A protein and the small-molecule ligand that binds it are described below.
Small molecule (SMILES): CC(C)(CC(=O)O)CC(=O)N1Cc2nc[nH]c2C[C@@H]1c1nc(-c2ccncc2)no1

Sequence of chain 1.A:
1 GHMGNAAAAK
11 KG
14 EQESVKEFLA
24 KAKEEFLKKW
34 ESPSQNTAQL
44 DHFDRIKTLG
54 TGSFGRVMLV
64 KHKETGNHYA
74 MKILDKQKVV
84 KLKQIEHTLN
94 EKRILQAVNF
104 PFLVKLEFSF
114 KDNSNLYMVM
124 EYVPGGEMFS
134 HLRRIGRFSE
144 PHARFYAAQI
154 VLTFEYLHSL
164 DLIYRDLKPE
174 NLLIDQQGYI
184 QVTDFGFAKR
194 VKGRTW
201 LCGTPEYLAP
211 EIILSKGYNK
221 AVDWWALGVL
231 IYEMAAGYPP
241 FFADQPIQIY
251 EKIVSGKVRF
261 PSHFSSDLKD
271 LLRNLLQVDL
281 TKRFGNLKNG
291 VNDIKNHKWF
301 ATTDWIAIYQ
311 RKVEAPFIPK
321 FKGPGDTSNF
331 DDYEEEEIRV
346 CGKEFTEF

Binding-site contacts:
Ligand atom N2 contacts residue ARG14 of chain 1.B at 3.5 Å (salt-bridge).
Ligand atom N4 contacts residue TYR125 of chain 1.A at 3.7 Å.
Ligand atom N4 contacts residue GLU124 of chain 1.A at 3.8 Å.
Ligand atom C16 contacts residue LEU176 of chain 1.A at 3.7 Å (hydrophobic).
Ligand atom C18 contacts residue LEU176 of chain 1.A at 3.6 Å (hydrophobic).
Ligand atom N4 contacts residue ALA73 of chain 1.A at 3.7 Å.
Ligand atom N1 contacts residue ASP187 of chain 1.A at 2.6 Å (salt-bridge).
Ligand atom O2 contacts residue THR54 of chain 1.A at 3.8 Å.
Ligand atom C17 contacts residue PHE330 of chain 1.A at 3.6 Å (hydrophobic).
Ligand atom C15 contacts residue LEU176 of chain 1.A at 3.7 Å (hydrophobic).
Ligand atom C9 contacts residue ASN174 of chain 1.A at 3.1 Å.
Ligand atom C contacts residue THR54 of chain 1.A at 3.9 Å.
Ligand atom N2 contacts residue GLU130 of chain 1.A at 2.6 Å (salt-bridge).
Ligand atom N1 contacts residue ASN174 of chain 1.A at 3.5 Å (h-bond).
Ligand atom C19 contacts residue LEU176 of chain 1.A at 3.6 Å (hydrophobic).
Ligand atom C9 contacts residue THR186 of chain 1.A at 3.8 Å.
Ligand atom C17 contacts residue VAL126 of chain 1.A at 3.5 Å (hydrophobic).
Ligand atom C7 contacts residue ASP187 of chain 1.A at 3.8 Å.
Ligand atom C contacts residue ARG59 of chain 1.A at 3.6 Å.
Ligand atom C9 contacts residue GLU130 of chain 1.A at 3.7 Å.
Ligand atom C16 contacts residue PHE330 of chain 1.A at 3.7 Å (hydrophobic).
Ligand atom C10 contacts residue ARG14 of chain 1.B at 3.9 Å.
Ligand atom O contacts residue GLY55 of chain 1.A at 3.1 Å.
Ligand atom C18 contacts residue ALA73 of chain 1.A at 3.4 Å (hydrophobic).
Ligand atom O contacts residue THR54 of chain 1.A at 3.9 Å.
Ligand atom C19 contacts residue ALA73 of chain 1.A at 3.6 Å (hydrophobic).
Ligand atom C10 contacts residue GLU130 of chain 1.A at 3.4 Å.
Ligand atom C18 contacts residue VAL126 of chain 1.A at 3.7 Å (hydrophobic).
Ligand atom C17 contacts residue LEU176 of chain 1.A at 3.8 Å (hydrophobic).
Ligand atom C17 contacts residue TYR125 of chain 1.A at 3.7 Å (hydrophobic).
Ligand atom N4 contacts residue LEU176 of chain 1.A at 3.7 Å.
Ligand atom C contacts residue GLY58 of chain 1.A at 3.3 Å.
Ligand atom N4 contacts residue VAL126 of chain 1.A at 2.8 Å (h-bond).
Ligand atom C18 contacts residue GLU124 of chain 1.A at 3.5 Å.
Ligand atom O2 contacts residue GLY53 of chain 1.A at 3.6 Å.
Ligand atom C9 contacts residue ASP187 of chain 1.A at 3.6 Å.
Ligand atom N2 contacts residue GLU173 of chain 1.A at 3.2 Å (salt-bridge).
Ligand atom C9 contacts residue GLU173 of chain 1.A at 3.1 Å.
Ligand atom C8 contacts residue ASP187 of chain 1.A at 3.6 Å.
Ligand atom C11 contacts residue GLU130 of chain 1.A at 3.5 Å.

Sequence of chain 1.B:
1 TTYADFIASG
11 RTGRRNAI